Binding-site contacts:
Ligand atom O contacts residue THR511 of chain 1.D at 3.8 Å.
Ligand atom CB contacts residue TYR728 of chain 1.D at 3.9 Å (hydrophobic).
Ligand atom C contacts residue ARG516 of chain 1.D at 4.0 Å.
Ligand atom OXT contacts residue HIS483 of chain 1.D at 3.4 Å.
Ligand atom O contacts residue HIS483 of chain 1.D at 4.2 Å.
Ligand atom N contacts residue SER509 of chain 1.D at 2.5 Å (h-bond).
Ligand atom N contacts residue THR511 of chain 1.D at 3.4 Å (h-bond).
Ligand atom CB contacts residue HIS483 of chain 1.D at 3.6 Å.
Ligand atom OXT contacts residue THR511 of chain 1.D at 3.2 Å (h-bond).
Ligand atom O contacts residue ARG516 of chain 1.D at 3.5 Å (salt-bridge).
Ligand atom N contacts residue TYR759 of chain 1.D at 3.6 Å.
Ligand atom CG contacts residue TYR728 of chain 1.D at 3.5 Å (hydrophobic).
Ligand atom CA contacts residue SER509 of chain 1.D at 3.8 Å.
Ligand atom CA contacts residue ASP729 of chain 1.D at 4.3 Å.
Ligand atom OE1 contacts residue THR688 of chain 1.D at 3.8 Å.
Ligand atom OE1 contacts residue GLY686 of chain 1.D at 3.1 Å.
Ligand atom OE2 contacts residue ASP729 of chain 1.D at 3.9 Å.
Ligand atom CD contacts residue GLY686 of chain 1.D at 4.3 Å.
Ligand atom OE2 contacts residue TYR728 of chain 1.D at 3.6 Å.
Ligand atom OXT contacts residue LEU510 of chain 1.D at 3.9 Å.
Ligand atom CD contacts residue THR688 of chain 1.D at 3.7 Å.
Ligand atom N contacts residue ASP729 of chain 1.D at 4.0 Å.
Ligand atom C contacts residue THR511 of chain 1.D at 3.1 Å.
Ligand atom OE1 contacts residue SER687 of chain 1.D at 3.1 Å (h-bond).
Ligand atom CG contacts residue ASP729 of chain 1.D at 3.8 Å.
Ligand atom C contacts residue SER687 of chain 1.D at 4.2 Å.
Ligand atom OXT contacts residue ARG516 of chain 1.D at 3.2 Å (salt-bridge).
Ligand atom N contacts residue HIS483 of chain 1.D at 3.9 Å.
Ligand atom CD contacts residue TYR728 of chain 1.D at 3.8 Å (hydrophobic).
Ligand atom OXT contacts residue SER509 of chain 1.D at 3.5 Å (h-bond).
Ligand atom CA contacts residue HIS483 of chain 1.D at 4.2 Å.
Ligand atom O contacts residue GLY686 of chain 1.D at 3.9 Å.
Ligand atom N contacts residue LEU510 of chain 1.D at 4.3 Å.
Ligand atom CB contacts residue GLU410 of chain 1.D at 4.4 Å.
Ligand atom O contacts residue SER687 of chain 1.D at 3.1 Å (h-bond).
Ligand atom CD contacts residue SER687 of chain 1.D at 4.1 Å.
Ligand atom C contacts residue SER509 of chain 1.D at 4.1 Å.
Ligand atom OE2 contacts residue THR688 of chain 1.D at 2.8 Å (h-bond).
Ligand atom C contacts residue HIS483 of chain 1.D at 3.8 Å.
Ligand atom CA contacts residue THR511 of chain 1.D at 3.1 Å.

This protein binds this small molecule.
Small molecule (SMILES): N[C@@H](CCC(=O)O)C(=O)O

Sequence of chain 1.D:
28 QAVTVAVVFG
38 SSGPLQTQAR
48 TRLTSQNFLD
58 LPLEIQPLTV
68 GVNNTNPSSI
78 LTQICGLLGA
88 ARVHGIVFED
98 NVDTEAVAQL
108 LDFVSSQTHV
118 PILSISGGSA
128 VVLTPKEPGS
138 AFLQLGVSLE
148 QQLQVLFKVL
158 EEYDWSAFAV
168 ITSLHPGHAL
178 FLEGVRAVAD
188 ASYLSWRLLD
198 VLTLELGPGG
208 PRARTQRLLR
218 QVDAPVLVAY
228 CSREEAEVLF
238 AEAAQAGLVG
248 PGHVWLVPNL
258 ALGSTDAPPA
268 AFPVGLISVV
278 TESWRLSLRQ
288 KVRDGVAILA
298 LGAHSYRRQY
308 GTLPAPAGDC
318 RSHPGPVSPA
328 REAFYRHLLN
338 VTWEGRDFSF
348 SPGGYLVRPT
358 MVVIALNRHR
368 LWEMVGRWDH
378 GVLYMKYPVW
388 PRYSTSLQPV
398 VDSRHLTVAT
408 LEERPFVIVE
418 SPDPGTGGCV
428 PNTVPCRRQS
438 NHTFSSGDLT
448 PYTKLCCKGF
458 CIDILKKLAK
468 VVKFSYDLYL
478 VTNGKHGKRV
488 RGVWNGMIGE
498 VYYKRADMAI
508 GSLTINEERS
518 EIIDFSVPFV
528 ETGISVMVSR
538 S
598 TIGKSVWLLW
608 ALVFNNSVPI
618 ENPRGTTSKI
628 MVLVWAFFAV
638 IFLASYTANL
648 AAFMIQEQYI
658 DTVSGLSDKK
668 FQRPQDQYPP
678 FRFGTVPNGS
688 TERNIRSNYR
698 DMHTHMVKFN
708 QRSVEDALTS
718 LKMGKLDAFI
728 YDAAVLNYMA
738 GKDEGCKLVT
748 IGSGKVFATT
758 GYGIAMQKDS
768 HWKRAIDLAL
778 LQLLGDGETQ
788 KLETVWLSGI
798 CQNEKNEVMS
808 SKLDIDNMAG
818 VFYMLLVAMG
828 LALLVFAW